Sequence of chain 33.C:
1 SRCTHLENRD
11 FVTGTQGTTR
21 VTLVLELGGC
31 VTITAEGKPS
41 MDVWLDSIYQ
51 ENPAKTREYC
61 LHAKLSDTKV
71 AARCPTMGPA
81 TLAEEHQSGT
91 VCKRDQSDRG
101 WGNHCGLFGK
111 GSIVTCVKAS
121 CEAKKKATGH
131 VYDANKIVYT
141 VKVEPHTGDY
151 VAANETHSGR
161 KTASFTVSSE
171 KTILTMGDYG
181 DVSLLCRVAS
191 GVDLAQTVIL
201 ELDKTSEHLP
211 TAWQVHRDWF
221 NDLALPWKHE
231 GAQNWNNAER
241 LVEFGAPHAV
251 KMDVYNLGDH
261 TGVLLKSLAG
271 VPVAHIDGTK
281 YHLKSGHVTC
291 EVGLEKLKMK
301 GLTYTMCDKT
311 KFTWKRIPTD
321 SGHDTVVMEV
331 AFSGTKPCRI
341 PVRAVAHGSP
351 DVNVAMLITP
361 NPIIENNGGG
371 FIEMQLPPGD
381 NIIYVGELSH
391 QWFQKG

The small molecule below binds the protein below.
Small molecule (SMILES): CC(=O)N[C@@H]1[C@@H](O)[C@H](O)[C@@H](CO)O[C@H]1O

Binding-site contacts:
Ligand atom C6 contacts residue HIS104 of chain 33.C at 3.8 Å.
Ligand atom C4 contacts residue HIS104 of chain 33.C at 4.0 Å.
Ligand atom O5 contacts residue HIS104 of chain 33.C at 3.7 Å.
Ligand atom C3 contacts residue HIS104 of chain 33.C at 3.7 Å.
Ligand atom C1 contacts residue ASN154 of chain 33.A at 1.4 Å.
Ligand atom C3 contacts residue ASN154 of chain 33.A at 3.8 Å.
Ligand atom C2 contacts residue ASN154 of chain 33.A at 2.5 Å.
Ligand atom O6 contacts residue HIS104 of chain 33.C at 3.6 Å.
Ligand atom C2 contacts residue HIS104 of chain 33.C at 4.2 Å.
Ligand atom O5 contacts residue ASN154 of chain 33.A at 2.3 Å (h-bond).
Ligand atom O4 contacts residue HIS104 of chain 33.C at 3.8 Å.
Ligand atom C4 contacts residue ASN154 of chain 33.A at 4.2 Å.
Ligand atom C1 contacts residue HIS104 of chain 33.C at 3.5 Å.
Ligand atom C7 contacts residue ASN154 of chain 33.A at 3.5 Å.
Ligand atom O7 contacts residue ASN154 of chain 33.A at 3.2 Å (h-bond).
Ligand atom C5 contacts residue HIS104 of chain 33.C at 3.4 Å.
Ligand atom N2 contacts residue ASN154 of chain 33.A at 3.0 Å (h-bond).
Ligand atom C5 contacts residue ASN154 of chain 33.A at 3.6 Å.

Sequence of chain 33.A:
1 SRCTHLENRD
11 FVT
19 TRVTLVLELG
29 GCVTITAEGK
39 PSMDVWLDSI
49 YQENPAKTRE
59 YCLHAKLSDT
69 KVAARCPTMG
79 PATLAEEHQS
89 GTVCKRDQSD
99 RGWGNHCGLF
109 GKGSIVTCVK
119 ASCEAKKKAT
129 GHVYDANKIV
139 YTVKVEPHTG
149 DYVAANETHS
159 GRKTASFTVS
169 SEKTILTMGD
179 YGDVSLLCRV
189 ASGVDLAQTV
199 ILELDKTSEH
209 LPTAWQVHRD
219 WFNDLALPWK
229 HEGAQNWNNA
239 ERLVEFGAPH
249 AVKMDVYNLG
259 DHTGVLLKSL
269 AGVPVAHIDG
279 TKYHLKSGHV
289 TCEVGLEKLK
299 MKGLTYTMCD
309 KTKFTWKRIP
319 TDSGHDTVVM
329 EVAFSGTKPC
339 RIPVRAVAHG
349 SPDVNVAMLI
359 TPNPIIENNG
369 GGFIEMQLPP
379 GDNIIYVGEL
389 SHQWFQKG